A protein and the small-molecule ligand that binds it are described below.
Small molecule (SMILES): O=C(O)[C@@H]1CCCN1

Sequence of chain 3.B:
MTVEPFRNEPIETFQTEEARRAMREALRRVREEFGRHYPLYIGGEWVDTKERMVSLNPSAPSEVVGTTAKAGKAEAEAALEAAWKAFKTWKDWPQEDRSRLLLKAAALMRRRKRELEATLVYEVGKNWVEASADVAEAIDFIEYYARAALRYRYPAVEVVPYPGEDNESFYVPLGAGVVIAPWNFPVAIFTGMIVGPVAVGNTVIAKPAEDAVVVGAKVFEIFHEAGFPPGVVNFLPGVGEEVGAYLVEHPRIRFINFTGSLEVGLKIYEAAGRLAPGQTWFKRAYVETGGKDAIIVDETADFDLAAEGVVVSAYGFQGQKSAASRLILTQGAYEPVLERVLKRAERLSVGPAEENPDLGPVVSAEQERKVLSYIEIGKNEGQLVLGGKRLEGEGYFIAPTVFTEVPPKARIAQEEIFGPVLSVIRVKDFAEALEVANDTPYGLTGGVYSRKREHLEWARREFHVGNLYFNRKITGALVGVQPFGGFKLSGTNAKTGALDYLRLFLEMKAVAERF

Binding-site contacts:
Ligand atom CG contacts residue GLU137 of chain 3.B at 4.3 Å.
Ligand atom CG contacts residue PHE485 of chain 3.B at 3.4 Å (hydrophobic).
Ligand atom C contacts residue GLY477 of chain 3.B at 3.3 Å.
Ligand atom O contacts residue THR476 of chain 3.B at 4.0 Å.
Ligand atom C contacts residue ALA478 of chain 3.B at 3.7 Å (hydrophobic).
Ligand atom CA contacts residue ALA478 of chain 3.B at 4.4 Å (hydrophobic).
Ligand atom N contacts residue ALA478 of chain 3.B at 3.7 Å.
Ligand atom CA contacts residue GLU137 of chain 3.B at 3.8 Å.
Ligand atom OXT contacts residue THR476 of chain 3.B at 3.9 Å.
Ligand atom O contacts residue GLY477 of chain 3.B at 3.2 Å (h-bond).
Ligand atom CG contacts residue CSO322 of chain 3.B at 3.7 Å.
Ligand atom CB contacts residue GLU137 of chain 3.B at 4.4 Å.
Ligand atom OXT contacts residue LYS321 of chain 3.B at 4.5 Å.
Ligand atom OXT contacts residue GLY477 of chain 3.B at 3.0 Å (h-bond).
Ligand atom OXT contacts residue PHE185 of chain 3.B at 4.0 Å.
Ligand atom O contacts residue PHE485 of chain 3.B at 3.7 Å.
Ligand atom CB contacts residue CSO322 of chain 3.B at 3.4 Å.
Ligand atom CD contacts residue PHE485 of chain 3.B at 3.6 Å (hydrophobic).
Ligand atom C contacts residue SER323 of chain 3.B at 3.4 Å.
Ligand atom OXT contacts residue ALA478 of chain 3.B at 4.3 Å.
Ligand atom CA contacts residue PHE185 of chain 3.B at 4.0 Å (hydrophobic).
Ligand atom N contacts residue GLU137 of chain 3.B at 3.0 Å (salt-bridge).
Ligand atom C contacts residue THR476 of chain 3.B at 4.3 Å.
Ligand atom CD contacts residue GLU137 of chain 3.B at 3.2 Å.
Ligand atom OXT contacts residue SER323 of chain 3.B at 2.6 Å (h-bond).
Ligand atom CB contacts residue PHE185 of chain 3.B at 3.5 Å (hydrophobic).
Ligand atom O contacts residue SER323 of chain 3.B at 3.7 Å.
Ligand atom CG contacts residue ILE189 of chain 3.B at 4.0 Å (hydrophobic).
Ligand atom CB contacts residue ILE189 of chain 3.B at 4.3 Å (hydrophobic).
Ligand atom O contacts residue ALA478 of chain 3.B at 3.0 Å (h-bond).